Sequence of chain 1.D:
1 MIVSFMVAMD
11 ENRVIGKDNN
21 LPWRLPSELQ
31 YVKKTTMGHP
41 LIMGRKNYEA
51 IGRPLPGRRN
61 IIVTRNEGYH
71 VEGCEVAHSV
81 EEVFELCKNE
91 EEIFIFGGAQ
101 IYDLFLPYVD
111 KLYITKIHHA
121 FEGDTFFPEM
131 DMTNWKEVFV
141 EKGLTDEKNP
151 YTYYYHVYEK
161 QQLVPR

The protein below binds the small molecule below.
Small molecule (SMILES): CCC[C@H]1c2ccccc2C=NN1C(=O)/C=C/c1cc(Cc2cnc(N)nc2N)cc(OC)c1OC

Binding-site contacts:
Ligand atom C34 contacts residue VAL32 of chain 1.D at 3.4 Å (hydrophobic).
Ligand atom C21 contacts residue LYS33 of chain 1.D at 3.7 Å.
Ligand atom C34 contacts residue ALA8 of chain 1.D at 3.5 Å (hydrophobic).
Ligand atom C09 contacts residue LEU21 of chain 1.D at 3.5 Å (hydrophobic).
Ligand atom C28 contacts residue LEU55 of chain 1.D at 3.7 Å (hydrophobic).
Ligand atom O30 contacts residue ARG53 of chain 1.D at 3.7 Å.
Ligand atom C31 contacts residue PHE96 of chain 1.D at 3.4 Å (hydrophobic).
Ligand atom C06 contacts residue LEU21 of chain 1.D at 3.8 Å (hydrophobic).
Ligand atom C07 contacts residue LEU21 of chain 1.D at 3.7 Å (hydrophobic).
Ligand atom N01 contacts residue TYR102 of chain 1.D at 3.4 Å (h-bond).
Ligand atom N33 contacts residue GLU28 of chain 1.D at 2.8 Å (salt-bridge).
Ligand atom O08 contacts residue LEU21 of chain 1.D at 3.6 Å.
Ligand atom N33 contacts residue VAL32 of chain 1.D at 3.5 Å.
Ligand atom C26 contacts residue ARG58 of chain 1.D at 3.6 Å.
Ligand atom C27 contacts residue LEU55 of chain 1.D at 3.3 Å (hydrophobic).
Ligand atom N36 contacts residue MET6 of chain 1.D at 3.4 Å (h-bond).
Ligand atom C26 contacts residue LEU55 of chain 1.D at 3.5 Å (hydrophobic).
Ligand atom N35 contacts residue VAL7 of chain 1.D at 3.4 Å (h-bond).
Ligand atom N36 contacts residue VAL7 of chain 1.D at 3.2 Å.
Ligand atom C19 contacts residue VAL32 of chain 1.D at 3.5 Å (hydrophobic).
Ligand atom C34 contacts residue VAL7 of chain 1.D at 3.6 Å (hydrophobic).
Ligand atom N01 contacts residue MET6 of chain 1.D at 2.9 Å (h-bond).
Ligand atom C21 contacts residue LEU29 of chain 1.D at 3.3 Å (hydrophobic).
Ligand atom N01 contacts residue PHE96 of chain 1.D at 2.8 Å (h-bond).
Ligand atom C04 contacts residue PHE96 of chain 1.D at 3.7 Å (hydrophobic).
Ligand atom C27 contacts residue ARG58 of chain 1.D at 3.2 Å.
Ligand atom C02 contacts residue PHE96 of chain 1.D at 3.8 Å (hydrophobic).
Ligand atom C28 contacts residue PRO56 of chain 1.D at 3.4 Å (hydrophobic).
Ligand atom N35 contacts residue GLU28 of chain 1.D at 2.6 Å (salt-bridge).
Ligand atom C34 contacts residue GLU28 of chain 1.D at 3.6 Å.
Ligand atom N35 contacts residue ALA8 of chain 1.D at 3.6 Å.
Ligand atom C10 contacts residue ILE51 of chain 1.D at 3.6 Å (hydrophobic).
Ligand atom N35 contacts residue MET6 of chain 1.D at 3.4 Å (h-bond).
Ligand atom N33 contacts residue ALA8 of chain 1.D at 3.5 Å.
Ligand atom C02 contacts residue MET6 of chain 1.D at 3.6 Å (hydrophobic).
Ligand atom C22 contacts residue GLN30 of chain 1.D at 3.8 Å.
Ligand atom C14 contacts residue LEU29 of chain 1.D at 3.4 Å (hydrophobic).
Ligand atom C27 contacts residue PRO56 of chain 1.D at 3.5 Å (hydrophobic).
Ligand atom N35 contacts residue VAL32 of chain 1.D at 3.3 Å.
Ligand atom N36 contacts residue ALA8 of chain 1.D at 3.4 Å (h-bond).